Binding-site contacts:
Ligand atom NBC contacts residue TRP203 of chain 36.A at 3.2 Å.
Ligand atom CAR contacts residue TYR201 of chain 36.A at 3.5 Å (hydrophobic).
Ligand atom CAE contacts residue ASN228 of chain 36.A at 3.4 Å.
Ligand atom CAA contacts residue PRO177 of chain 36.A at 3.3 Å (hydrophobic).
Ligand atom CAD contacts residue ASP112 of chain 36.A at 3.7 Å.
Ligand atom CAG contacts residue TRP203 of chain 36.A at 3.6 Å (hydrophobic).
Ligand atom CAA contacts residue SER178 of chain 36.A at 3.5 Å.
Ligand atom CBA contacts residue TRP203 of chain 36.A at 3.3 Å (hydrophobic).
Ligand atom CAI contacts residue VAL192 of chain 36.A at 3.9 Å (hydrophobic).
Ligand atom CAC contacts residue PHE137 of chain 36.A at 3.8 Å (hydrophobic).
Ligand atom NAT contacts residue PHE155 of chain 36.A at 3.9 Å.
Ligand atom CAS contacts residue TYR201 of chain 36.A at 3.7 Å (hydrophobic).
Ligand atom CAE contacts residue GLN202 of chain 36.A at 3.4 Å.
Ligand atom CBA contacts residue ASN228 of chain 36.A at 3.8 Å.
Ligand atom CAL contacts residue PRO177 of chain 36.A at 3.7 Å (hydrophobic).
Ligand atom CAC contacts residue PHE233 of chain 36.A at 3.9 Å (hydrophobic).
Ligand atom CAL contacts residue PHE155 of chain 36.A at 3.7 Å (hydrophobic).
Ligand atom OAB contacts residue ASP112 of chain 36.A at 3.6 Å.
Ligand atom OAB contacts residue ILE113 of chain 36.A at 3.2 Å (h-bond).
Ligand atom CAG contacts residue ASN228 of chain 36.A at 3.2 Å.
Ligand atom OAW contacts residue ILE111 of chain 36.A at 3.9 Å.
Ligand atom CAP contacts residue PHE135 of chain 36.A at 3.6 Å (hydrophobic).
Ligand atom NBB contacts residue TRP203 of chain 36.A at 3.9 Å.
Ligand atom CAG contacts residue GLN202 of chain 36.A at 3.5 Å.
Ligand atom CAF contacts residue TRP203 of chain 36.A at 3.8 Å (hydrophobic).
Ligand atom CAF contacts residue ASP112 of chain 36.A at 3.6 Å.
Ligand atom CAS contacts residue ASN228 of chain 36.A at 3.7 Å.
Ligand atom CAI contacts residue PHE135 of chain 36.A at 3.7 Å (hydrophobic).
Ligand atom CAX contacts residue TRP203 of chain 36.A at 3.5 Å (hydrophobic).
Ligand atom OAB contacts residue TRP203 of chain 36.A at 3.8 Å.
Ligand atom CAA contacts residue VAL179 of chain 36.A at 3.3 Å (hydrophobic).
Ligand atom OAW contacts residue MET195 of chain 36.A at 3.3 Å.
Ligand atom CAA contacts residue TYR153 of chain 36.A at 3.7 Å (hydrophobic).
Ligand atom CAS contacts residue TRP203 of chain 36.A at 3.5 Å (hydrophobic).
Ligand atom CAH contacts residue PHE155 of chain 36.A at 3.7 Å (hydrophobic).
Ligand atom CAD contacts residue THR114 of chain 36.A at 3.6 Å.
Ligand atom CAN contacts residue ILE111 of chain 36.A at 3.8 Å (hydrophobic).
Ligand atom CAP contacts residue ILE111 of chain 36.A at 3.6 Å (hydrophobic).
Ligand atom CAJ contacts residue PHE155 of chain 36.A at 3.8 Å (hydrophobic).
Ligand atom CAK contacts residue PHE135 of chain 36.A at 3.6 Å (hydrophobic).

Sequence of chain 36.A:
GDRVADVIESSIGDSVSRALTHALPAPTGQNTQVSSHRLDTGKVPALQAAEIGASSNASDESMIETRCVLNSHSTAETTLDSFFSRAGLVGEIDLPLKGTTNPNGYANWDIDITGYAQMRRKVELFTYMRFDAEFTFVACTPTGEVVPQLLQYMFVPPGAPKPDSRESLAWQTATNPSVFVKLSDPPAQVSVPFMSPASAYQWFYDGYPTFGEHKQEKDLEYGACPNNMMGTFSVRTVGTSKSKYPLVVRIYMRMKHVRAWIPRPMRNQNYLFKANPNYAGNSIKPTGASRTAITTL

Sequence of chain 36.C:
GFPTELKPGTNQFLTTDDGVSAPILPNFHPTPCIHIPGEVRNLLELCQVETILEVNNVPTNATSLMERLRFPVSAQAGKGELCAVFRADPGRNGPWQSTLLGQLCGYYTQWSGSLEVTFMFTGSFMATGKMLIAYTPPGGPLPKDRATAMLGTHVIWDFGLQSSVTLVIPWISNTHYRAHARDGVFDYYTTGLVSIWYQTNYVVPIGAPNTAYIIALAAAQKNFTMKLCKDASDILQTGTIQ

The small molecule below binds the protein below.
Small molecule (SMILES): CCO/N=C/c1ccc(OCCCCCN2CCN(c3ccncc3)C2=O)cc1

Sequence of chain 37.C:
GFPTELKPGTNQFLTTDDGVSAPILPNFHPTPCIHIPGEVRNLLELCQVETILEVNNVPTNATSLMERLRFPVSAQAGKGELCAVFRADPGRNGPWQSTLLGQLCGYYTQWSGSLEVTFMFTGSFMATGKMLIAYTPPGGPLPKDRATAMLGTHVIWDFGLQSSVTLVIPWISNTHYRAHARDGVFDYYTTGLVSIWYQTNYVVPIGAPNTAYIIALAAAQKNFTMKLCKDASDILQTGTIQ